Sequence of chain 1.G:
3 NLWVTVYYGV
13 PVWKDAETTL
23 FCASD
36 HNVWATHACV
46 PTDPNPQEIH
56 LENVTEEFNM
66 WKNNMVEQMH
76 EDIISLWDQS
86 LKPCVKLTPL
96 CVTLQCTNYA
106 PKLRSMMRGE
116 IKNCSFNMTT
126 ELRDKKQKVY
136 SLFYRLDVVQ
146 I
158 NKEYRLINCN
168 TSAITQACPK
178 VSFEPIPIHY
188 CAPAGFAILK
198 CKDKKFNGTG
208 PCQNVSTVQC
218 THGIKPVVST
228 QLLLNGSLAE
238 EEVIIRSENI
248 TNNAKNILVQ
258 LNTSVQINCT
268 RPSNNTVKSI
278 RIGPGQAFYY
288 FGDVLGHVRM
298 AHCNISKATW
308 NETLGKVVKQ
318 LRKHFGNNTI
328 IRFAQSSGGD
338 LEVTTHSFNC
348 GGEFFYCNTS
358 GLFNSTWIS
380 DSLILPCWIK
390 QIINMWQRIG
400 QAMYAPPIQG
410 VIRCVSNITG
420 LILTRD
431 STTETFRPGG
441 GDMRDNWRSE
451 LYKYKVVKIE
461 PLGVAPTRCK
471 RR

Binding-site contacts:
Ligand atom C3 contacts residue GLN263 of chain 1.G at 3.8 Å.
Ligand atom C7 contacts residue SER381 of chain 1.G at 3.9 Å.
Ligand atom O5 contacts residue ARG412 of chain 1.G at 3.1 Å (salt-bridge).
Ligand atom C5 contacts residue ASN265 of chain 1.G at 3.6 Å.
Ligand atom O7 contacts residue ASN265 of chain 1.G at 4.3 Å.
Ligand atom C5 contacts residue GLN263 of chain 1.G at 3.9 Å.
Ligand atom O7 contacts residue ASN301 of chain 1.G at 3.8 Å.
Ligand atom C7 contacts residue ASN265 of chain 1.G at 3.8 Å.
Ligand atom C4 contacts residue ASN265 of chain 1.G at 4.2 Å.
Ligand atom C6 contacts residue ARG412 of chain 1.G at 4.4 Å.
Ligand atom C5 contacts residue ARG412 of chain 1.G at 4.4 Å.
Ligand atom C1 contacts residue ASN265 of chain 1.G at 1.4 Å.
Ligand atom C2 contacts residue GLN263 of chain 1.G at 4.0 Å.
Ligand atom N2 contacts residue ASN265 of chain 1.G at 2.9 Å (h-bond).
Ligand atom C8 contacts residue ASN301 of chain 1.G at 3.6 Å.
Ligand atom O5 contacts residue ASN265 of chain 1.G at 2.3 Å (h-bond).
Ligand atom C2 contacts residue ASN265 of chain 1.G at 2.4 Å.
Ligand atom C4 contacts residue GLN263 of chain 1.G at 4.5 Å.
Ligand atom C1 contacts residue ARG412 of chain 1.G at 3.8 Å.
Ligand atom C8 contacts residue SER303 of chain 1.G at 3.5 Å.
Ligand atom N2 contacts residue GLN263 of chain 1.G at 4.1 Å.
Ligand atom C8 contacts residue ASN265 of chain 1.G at 4.0 Å.
Ligand atom C1 contacts residue GLN263 of chain 1.G at 3.4 Å.
Ligand atom O7 contacts residue SER381 of chain 1.G at 3.4 Å (h-bond).
Ligand atom C7 contacts residue ASN301 of chain 1.G at 4.1 Å.
Ligand atom O5 contacts residue GLN263 of chain 1.G at 4.0 Å.
Ligand atom C8 contacts residue ILE302 of chain 1.G at 4.0 Å (hydrophobic).
Ligand atom C3 contacts residue ASN265 of chain 1.G at 3.7 Å.
Ligand atom C8 contacts residue SER381 of chain 1.G at 3.6 Å.

The protein below binds the small molecule below.
Small molecule (SMILES): CC(=O)N[C@@H]1[C@@H](O)[C@H](O)[C@@H](CO)O[C@H]1O